Binding-site contacts:
Ligand atom C7 contacts residue ASN236 of chain 1.A at 3.8 Å.
Ligand atom C6 contacts residue TYR75 of chain 1.A at 3.9 Å (hydrophobic).
Ligand atom C9 contacts residue ASN236 of chain 1.A at 4.0 Å.
Ligand atom C7 contacts residue LEU231 of chain 1.A at 4.0 Å (hydrophobic).
Ligand atom C9 contacts residue VAL281 of chain 1.A at 3.8 Å (hydrophobic).
Ligand atom C10 contacts residue VAL380 of chain 1.A at 3.7 Å (hydrophobic).
Ligand atom C3 contacts residue HEM1 of chain 1.C at 4.3 Å.
Ligand atom C9 contacts residue ALA279 of chain 1.A at 4.2 Å (hydrophobic).
Ligand atom C3 contacts residue ALA85 of chain 1.A at 3.8 Å (hydrophobic).
Ligand atom C7 contacts residue GLY232 of chain 1.A at 3.8 Å.
Ligand atom C4 contacts residue VAL281 of chain 1.A at 4.4 Å (hydrophobic).
Ligand atom C10 contacts residue GLN379 of chain 1.A at 4.0 Å.
Ligand atom C8 contacts residue ASN236 of chain 1.A at 3.8 Å.
Ligand atom C2 contacts residue HEM1 of chain 1.C at 4.0 Å.
Ligand atom C9 contacts residue HEM1 of chain 1.C at 3.5 Å.
Ligand atom C7 contacts residue ILE228 of chain 1.A at 4.0 Å (hydrophobic).
Ligand atom C10 contacts residue ASN236 of chain 1.A at 4.0 Å.
Ligand atom C10 contacts residue ALA279 of chain 1.A at 4.2 Å (hydrophobic).
Ligand atom C6 contacts residue LEU82 of chain 1.A at 4.3 Å (hydrophobic).
Ligand atom C8 contacts residue VAL281 of chain 1.A at 4.5 Å (hydrophobic).
Ligand atom C3 contacts residue VAL70 of chain 1.A at 4.0 Å (hydrophobic).
Ligand atom C6 contacts residue LEU231 of chain 1.A at 4.5 Å (hydrophobic).
Ligand atom C2 contacts residue ALA85 of chain 1.A at 4.1 Å (hydrophobic).
Ligand atom O contacts residue ASN236 of chain 1.A at 2.8 Å (h-bond).
Ligand atom C5 contacts residue LEU82 of chain 1.A at 4.2 Å (hydrophobic).
Ligand atom C10 contacts residue TYR75 of chain 1.A at 3.9 Å (hydrophobic).
Ligand atom C2 contacts residue ILE228 of chain 1.A at 4.3 Å (hydrophobic).
Ligand atom C10 contacts residue MET280 of chain 1.A at 3.8 Å (hydrophobic).
Ligand atom C4 contacts residue VAL70 of chain 1.A at 4.2 Å (hydrophobic).
Ligand atom C1 contacts residue ASN236 of chain 1.A at 3.9 Å.
Ligand atom C5 contacts residue TYR75 of chain 1.A at 3.9 Å (hydrophobic).
Ligand atom C4 contacts residue GLN379 of chain 1.A at 4.4 Å.
Ligand atom C5 contacts residue THR71 of chain 1.A at 3.8 Å.

This small molecule binds to this protein.
Small molecule (SMILES): CC12CCC(CC1)C(C)(C)O2

Sequence of chain 1.A:
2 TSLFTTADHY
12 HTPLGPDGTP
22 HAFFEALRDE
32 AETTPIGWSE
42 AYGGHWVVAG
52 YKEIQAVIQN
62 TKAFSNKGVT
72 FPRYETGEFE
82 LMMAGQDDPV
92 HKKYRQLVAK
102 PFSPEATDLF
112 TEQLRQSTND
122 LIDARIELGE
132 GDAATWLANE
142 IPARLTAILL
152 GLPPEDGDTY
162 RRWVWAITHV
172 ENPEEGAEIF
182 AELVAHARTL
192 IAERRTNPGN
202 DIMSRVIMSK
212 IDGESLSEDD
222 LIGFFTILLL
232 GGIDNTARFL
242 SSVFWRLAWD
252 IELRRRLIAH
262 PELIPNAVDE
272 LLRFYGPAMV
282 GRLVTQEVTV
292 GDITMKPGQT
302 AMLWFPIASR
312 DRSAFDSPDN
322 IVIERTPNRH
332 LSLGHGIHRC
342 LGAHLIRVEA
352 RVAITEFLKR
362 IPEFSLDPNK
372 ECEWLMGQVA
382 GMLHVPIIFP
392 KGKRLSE